Sequence of chain 2.A:
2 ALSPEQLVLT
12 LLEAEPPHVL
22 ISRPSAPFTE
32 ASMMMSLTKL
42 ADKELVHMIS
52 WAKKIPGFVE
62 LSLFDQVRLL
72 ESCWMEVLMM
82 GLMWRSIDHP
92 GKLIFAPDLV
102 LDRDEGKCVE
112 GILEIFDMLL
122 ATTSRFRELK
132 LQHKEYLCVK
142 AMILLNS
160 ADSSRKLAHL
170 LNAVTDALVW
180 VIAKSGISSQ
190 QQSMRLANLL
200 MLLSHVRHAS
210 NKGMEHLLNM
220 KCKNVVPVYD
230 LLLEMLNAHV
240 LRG

This protein binds this small molecule.
Small molecule (SMILES): CC[C@H](C)[C@H](NC(=O)[C@H](CC(C)C)NC(=O)[C@@H](N)CO)C(=O)N[C@@H](CC(=O)O)C(=O)N[C@@H](CC(C)C)C(=O)N[C@@H](CC(C)C)C(=O)N[C@@H](C)C(=O)N[C@H](C=O)CC(=O)O

Binding-site contacts:
Ligand atom O contacts residue ILE50 of chain 2.A at 4.2 Å.
Ligand atom CG1 contacts residue GLU233 of chain 2.A at 4.2 Å.
Ligand atom C contacts residue GLU233 of chain 2.A at 3.8 Å.
Ligand atom CB contacts residue ILE50 of chain 2.A at 3.9 Å (hydrophobic).
Ligand atom CD1 contacts residue LEU64 of chain 2.A at 4.3 Å (hydrophobic).
Ligand atom CA contacts residue GLU233 of chain 2.A at 3.9 Å.
Ligand atom N contacts residue GLU233 of chain 2.A at 4.1 Å.
Ligand atom CD1 contacts residue GLN67 of chain 2.A at 4.1 Å.
Ligand atom CA contacts residue LYS54 of chain 2.A at 4.1 Å.
Ligand atom CA contacts residue GLU233 of chain 2.A at 3.7 Å.
Ligand atom N contacts residue GLU233 of chain 2.A at 3.7 Å.
Ligand atom CB contacts residue GLU233 of chain 2.A at 3.4 Å.
Ligand atom CB contacts residue GLN67 of chain 2.A at 4.3 Å.
Ligand atom CD2 contacts residue LYS54 of chain 2.A at 4.1 Å.
Ligand atom OD2 contacts residue LYS54 of chain 2.A at 3.9 Å.
Ligand atom CB contacts residue LEU64 of chain 2.A at 3.7 Å (hydrophobic).
Ligand atom CD1 contacts residue GLU233 of chain 2.A at 4.1 Å.
Ligand atom CD2 contacts residue GLN67 of chain 2.A at 3.7 Å.
Ligand atom C contacts residue LYS54 of chain 2.A at 4.0 Å.
Ligand atom CD2 contacts residue PHE59 of chain 2.A at 4.0 Å (hydrophobic).
Ligand atom CA contacts residue LYS54 of chain 2.A at 4.4 Å.
Ligand atom CA contacts residue LEU230 of chain 2.A at 3.8 Å (hydrophobic).
Ligand atom CD2 contacts residue MET234 of chain 2.A at 4.2 Å (hydrophobic).
Ligand atom O contacts residue LYS54 of chain 2.A at 3.0 Å (salt-bridge).
Ligand atom CG contacts residue LYS54 of chain 2.A at 4.0 Å.
Ligand atom N contacts residue LEU230 of chain 2.A at 3.8 Å.
Ligand atom C contacts residue LEU230 of chain 2.A at 4.4 Å (hydrophobic).
Ligand atom CB contacts residue LEU230 of chain 2.A at 3.9 Å (hydrophobic).
Ligand atom CD1 contacts residue ILE50 of chain 2.A at 3.5 Å (hydrophobic).
Ligand atom CG contacts residue ILE50 of chain 2.A at 4.2 Å (hydrophobic).
Ligand atom CD1 contacts residue LEU230 of chain 2.A at 4.3 Å (hydrophobic).
Ligand atom CD2 contacts residue GLU72 of chain 2.A at 3.7 Å.
Ligand atom N contacts residue GLU233 of chain 2.A at 2.9 Å (salt-bridge).
Ligand atom CB contacts residue LYS54 of chain 2.A at 3.2 Å.
Ligand atom C contacts residue ILE50 of chain 2.A at 4.3 Å (hydrophobic).
Ligand atom CD2 contacts residue VAL68 of chain 2.A at 3.9 Å (hydrophobic).
Ligand atom CD2 contacts residue LEU71 of chain 2.A at 4.0 Å (hydrophobic).
Ligand atom CD1 contacts residue VAL68 of chain 2.A at 3.6 Å (hydrophobic).
Ligand atom CB contacts residue GLU233 of chain 2.A at 4.1 Å.
Ligand atom CD2 contacts residue ILE50 of chain 2.A at 3.9 Å (hydrophobic).